Sequence of chain 1.B:
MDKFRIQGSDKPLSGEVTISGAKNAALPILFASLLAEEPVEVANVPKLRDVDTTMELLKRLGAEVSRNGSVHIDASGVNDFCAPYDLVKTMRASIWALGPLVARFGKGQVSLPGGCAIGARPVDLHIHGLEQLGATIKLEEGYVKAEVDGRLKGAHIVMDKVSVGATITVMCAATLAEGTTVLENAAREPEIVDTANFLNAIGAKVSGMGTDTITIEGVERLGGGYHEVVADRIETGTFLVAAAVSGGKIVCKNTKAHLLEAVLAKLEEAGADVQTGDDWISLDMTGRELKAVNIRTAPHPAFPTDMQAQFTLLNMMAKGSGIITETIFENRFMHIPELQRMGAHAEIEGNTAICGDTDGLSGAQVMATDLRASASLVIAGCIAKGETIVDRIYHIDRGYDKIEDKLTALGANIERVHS

Binding-site contacts:
Ligand atom P1 contacts residue ARG398 of chain 1.B at 3.6 Å.
Ligand atom O1 contacts residue CYS116 of chain 1.B at 3.1 Å (h-bond).
Ligand atom O2 contacts residue PO41 of chain 1.K at 3.9 Å.
Ligand atom C3 contacts residue ARG92 of chain 1.B at 3.5 Å.
Ligand atom C2 contacts residue CYS116 of chain 1.B at 2.7 Å (hydrophobic).
Ligand atom C1 contacts residue CYS116 of chain 1.B at 1.8 Å (hydrophobic).
Ligand atom C3 contacts residue ARG121 of chain 1.B at 3.8 Å.
Ligand atom O3 contacts residue ARG398 of chain 1.B at 3.7 Å.
Ligand atom C3 contacts residue CYS116 of chain 1.B at 2.8 Å (hydrophobic).
Ligand atom O2 contacts residue ARG398 of chain 1.B at 2.7 Å (salt-bridge).
Ligand atom O1 contacts residue ASP370 of chain 1.B at 3.9 Å.
Ligand atom O1 contacts residue ILE118 of chain 1.B at 4.3 Å.
Ligand atom O4 contacts residue ARG398 of chain 1.B at 3.8 Å.
Ligand atom P1 contacts residue CYS116 of chain 1.B at 4.4 Å.
Ligand atom O3 contacts residue THR369 of chain 1.B at 4.4 Å.
Ligand atom C1 contacts residue ARG121 of chain 1.B at 3.5 Å.

The small molecule below binds the protein below.
Small molecule (SMILES): CC[C@H](O)P(=O)(O)O